Sequence of chain 1.B:
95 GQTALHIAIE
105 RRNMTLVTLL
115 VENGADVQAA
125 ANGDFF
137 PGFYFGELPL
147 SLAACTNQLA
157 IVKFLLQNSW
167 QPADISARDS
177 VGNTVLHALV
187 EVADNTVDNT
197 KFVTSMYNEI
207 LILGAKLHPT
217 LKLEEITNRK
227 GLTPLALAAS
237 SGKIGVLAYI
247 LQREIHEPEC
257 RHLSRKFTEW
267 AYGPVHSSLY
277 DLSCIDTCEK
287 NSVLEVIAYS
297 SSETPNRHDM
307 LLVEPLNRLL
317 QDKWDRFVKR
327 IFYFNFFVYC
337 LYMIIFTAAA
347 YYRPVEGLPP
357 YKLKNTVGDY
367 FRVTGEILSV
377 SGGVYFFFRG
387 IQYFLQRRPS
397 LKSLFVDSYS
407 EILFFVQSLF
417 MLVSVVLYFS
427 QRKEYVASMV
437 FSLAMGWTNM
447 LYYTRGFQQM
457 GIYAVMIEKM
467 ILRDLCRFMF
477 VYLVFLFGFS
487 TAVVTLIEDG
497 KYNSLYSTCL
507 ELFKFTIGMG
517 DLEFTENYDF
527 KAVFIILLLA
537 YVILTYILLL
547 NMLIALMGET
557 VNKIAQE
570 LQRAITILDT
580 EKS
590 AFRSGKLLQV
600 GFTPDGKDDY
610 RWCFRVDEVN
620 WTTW

A small-molecule ligand and the protein it binds are described below.
Small molecule (SMILES): CC(C)CCC[C@@H](C)[C@H]1CC[C@H]2[C@@H]3CC=C4C[C@@H](O)CC[C@]4(C)[C@H]3CC[C@]12C

Binding-site contacts:
Ligand atom C2 contacts residue PCW1 of chain 1.F at 3.9 Å.
Ligand atom C21 contacts residue ILE539 of chain 1.B at 3.4 Å (hydrophobic).
Ligand atom C1 contacts residue TYR542 of chain 1.B at 3.5 Å (hydrophobic).
Ligand atom C6 contacts residue ILE513 of chain 1.A at 4.0 Å (hydrophobic).
Ligand atom C27 contacts residue PHE474 of chain 1.A at 3.5 Å (hydrophobic).
Ligand atom C15 contacts residue LEU545 of chain 1.A at 4.0 Å (hydrophobic).
Ligand atom C26 contacts residue MET466 of chain 1.A at 4.0 Å (hydrophobic).
Ligand atom C7 contacts residue PCW1 of chain 1.F at 4.0 Å.
Ligand atom C23 contacts residue PHE474 of chain 1.A at 3.6 Å (hydrophobic).
Ligand atom C1 contacts residue PCW1 of chain 1.F at 4.0 Å.
Ligand atom C15 contacts residue PCW1 of chain 1.F at 3.9 Å.
Ligand atom C12 contacts residue PCW1 of chain 1.F at 3.8 Å.
Ligand atom C24 contacts residue LEU471 of chain 1.A at 3.5 Å (hydrophobic).
Ligand atom O1 contacts residue THR512 of chain 1.B at 3.3 Å (h-bond).
Ligand atom C23 contacts residue LEU545 of chain 1.A at 3.9 Å (hydrophobic).
Ligand atom C25 contacts residue LEU545 of chain 1.A at 4.0 Å (hydrophobic).
Ligand atom C21 contacts residue LEU471 of chain 1.A at 4.0 Å (hydrophobic).
Ligand atom C22 contacts residue PHE474 of chain 1.A at 3.9 Å (hydrophobic).
Ligand atom C22 contacts residue MET475 of chain 1.A at 3.9 Å (hydrophobic).
Ligand atom C11 contacts residue VAL538 of chain 1.B at 3.9 Å (hydrophobic).
Ligand atom C27 contacts residue ASP470 of chain 1.A at 3.5 Å.
Ligand atom C22 contacts residue LEU471 of chain 1.A at 3.8 Å (hydrophobic).
Ligand atom C18 contacts residue TYR542 of chain 1.B at 3.9 Å (hydrophobic).
Ligand atom C2 contacts residue PHE511 of chain 1.B at 3.6 Å (hydrophobic).
Ligand atom C3 contacts residue THR512 of chain 1.B at 4.0 Å.
Ligand atom C16 contacts residue LEU545 of chain 1.A at 4.0 Å (hydrophobic).
Ligand atom C1 contacts residue THR512 of chain 1.B at 3.8 Å.
Ligand atom C21 contacts residue ILE543 of chain 1.B at 3.6 Å (hydrophobic).
Ligand atom C19 contacts residue TYR542 of chain 1.B at 3.4 Å (hydrophobic).
Ligand atom C4 contacts residue ILE513 of chain 1.A at 3.7 Å (hydrophobic).
Ligand atom O1 contacts residue ILE513 of chain 1.B at 4.0 Å.
Ligand atom O1 contacts residue GLY514 of chain 1.B at 3.6 Å.
Ligand atom C2 contacts residue THR512 of chain 1.B at 3.5 Å.
Ligand atom C1 contacts residue VAL538 of chain 1.B at 3.3 Å (hydrophobic).
Ligand atom C11 contacts residue TYR542 of chain 1.B at 3.4 Å (hydrophobic).
Ligand atom C11 contacts residue PCW1 of chain 1.F at 4.0 Å.
Ligand atom C9 contacts residue PCW1 of chain 1.F at 4.0 Å.
Ligand atom C27 contacts residue MET548 of chain 1.A at 3.5 Å (hydrophobic).
Ligand atom O1 contacts residue TYR542 of chain 1.B at 3.6 Å.
Ligand atom C12 contacts residue ILE539 of chain 1.B at 4.1 Å (hydrophobic).

Sequence of chain 1.A:
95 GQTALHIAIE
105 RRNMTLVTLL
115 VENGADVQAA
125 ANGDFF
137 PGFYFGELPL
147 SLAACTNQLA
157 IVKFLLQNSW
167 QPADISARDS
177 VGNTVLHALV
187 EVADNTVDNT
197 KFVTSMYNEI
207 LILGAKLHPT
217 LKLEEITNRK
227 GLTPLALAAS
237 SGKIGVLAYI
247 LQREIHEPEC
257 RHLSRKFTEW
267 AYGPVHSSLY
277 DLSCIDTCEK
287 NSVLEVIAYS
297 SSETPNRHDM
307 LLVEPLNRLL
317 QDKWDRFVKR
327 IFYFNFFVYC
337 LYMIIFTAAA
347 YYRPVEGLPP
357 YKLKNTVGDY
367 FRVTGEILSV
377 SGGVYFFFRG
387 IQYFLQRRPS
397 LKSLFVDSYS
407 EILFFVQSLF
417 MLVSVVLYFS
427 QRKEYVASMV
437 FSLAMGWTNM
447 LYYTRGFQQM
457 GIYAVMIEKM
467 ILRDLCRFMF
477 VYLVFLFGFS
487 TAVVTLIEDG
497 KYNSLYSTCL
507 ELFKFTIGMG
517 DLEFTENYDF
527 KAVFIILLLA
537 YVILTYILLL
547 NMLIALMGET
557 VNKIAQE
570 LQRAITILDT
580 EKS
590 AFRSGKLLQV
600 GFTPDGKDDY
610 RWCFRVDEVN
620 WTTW